A small-molecule ligand and the protein it binds are described below.
Small molecule (SMILES): Nc1ncnc2c1ncn2[C@@H]1O[C@H](COP(=O)(O)OP(=O)(O)O[C@H]2O[C@@H]([C@H](O)CO)[C@H](O)[C@@H](O)[C@H]2O)[C@@H](O)[C@H]1O

Binding-site contacts:
Ligand atom O1B contacts residue LYS230 of chain 1.L at 3.0 Å (salt-bridge).
Ligand atom O1A contacts residue THR107 of chain 1.L at 2.1 Å.
Ligand atom N6 contacts residue LEU281 of chain 1.L at 2.7 Å (h-bond).
Ligand atom O3' contacts residue GLY109 of chain 1.L at 2.8 Å.
Ligand atom C6 contacts residue LEU281 of chain 1.L at 3.5 Å (hydrophobic).
Ligand atom N1 contacts residue LEU281 of chain 1.L at 3.5 Å (h-bond).
Ligand atom O4' contacts residue PHE187 of chain 1.L at 2.4 Å.
Ligand atom C5' contacts residue PRO300 of chain 1.L at 2.9 Å (hydrophobic).
Ligand atom N7 contacts residue ARG257 of chain 1.L at 3.0 Å.
Ligand atom C8 contacts residue ARG257 of chain 1.L at 3.1 Å.
Ligand atom C1' contacts residue PRO300 of chain 1.L at 3.2 Å (hydrophobic).
Ligand atom O3' contacts residue ALA110 of chain 1.L at 2.2 Å (h-bond).
Ligand atom C4' contacts residue PHE187 of chain 1.L at 3.5 Å (hydrophobic).
Ligand atom O7' contacts residue GLU326 of chain 1.L at 2.6 Å (salt-bridge).
Ligand atom PB contacts residue LYS230 of chain 1.L at 3.3 Å.
Ligand atom O5' contacts residue PRO300 of chain 1.L at 3.1 Å (h-bond).
Ligand atom O3B contacts residue SER301 of chain 1.L at 3.0 Å.
Ligand atom C1' contacts residue SER301 of chain 1.L at 3.3 Å.
Ligand atom O3B contacts residue GLY302 of chain 1.L at 3.2 Å (h-bond).
Ligand atom O2B contacts residue THR226 of chain 1.L at 3.2 Å.
Ligand atom O2A contacts residue THR107 of chain 1.L at 3.5 Å.
Ligand atom O3A contacts residue LYS230 of chain 1.L at 2.5 Å (salt-bridge).
Ligand atom O3' contacts residue PHE187 of chain 1.L at 3.5 Å.
Ligand atom PA contacts residue THR107 of chain 1.L at 3.3 Å.
Ligand atom PB contacts residue THR226 of chain 1.L at 3.2 Å.
Ligand atom O2' contacts residue ARG257 of chain 1.L at 3.4 Å (salt-bridge).
Ligand atom C3' contacts residue ALA110 of chain 1.L at 3.5 Å (hydrophobic).
Ligand atom O1B contacts residue THR226 of chain 1.L at 2.7 Å (h-bond).
Ligand atom C5D contacts residue GLY302 of chain 1.L at 3.6 Å.
Ligand atom O1B contacts residue SER225 of chain 1.L at 2.6 Å (h-bond).
Ligand atom O3A contacts residue THR226 of chain 1.L at 3.3 Å (h-bond).
Ligand atom O2A contacts residue THR226 of chain 1.L at 3.3 Å.
Ligand atom C4 contacts residue ARG257 of chain 1.L at 3.5 Å.
Ligand atom C5 contacts residue ARG257 of chain 1.L at 3.5 Å.
Ligand atom C1' contacts residue GLY302 of chain 1.L at 3.4 Å.
Ligand atom N9 contacts residue ARG257 of chain 1.L at 3.6 Å.
Ligand atom O5D contacts residue GLY302 of chain 1.L at 3.5 Å (h-bond).
Ligand atom O6' contacts residue LYS230 of chain 1.L at 3.5 Å.
Ligand atom N1 contacts residue ARG286 of chain 1.L at 3.2 Å (salt-bridge).
Ligand atom C2 contacts residue ARG286 of chain 1.L at 3.1 Å.

Sequence of chain 1.L:
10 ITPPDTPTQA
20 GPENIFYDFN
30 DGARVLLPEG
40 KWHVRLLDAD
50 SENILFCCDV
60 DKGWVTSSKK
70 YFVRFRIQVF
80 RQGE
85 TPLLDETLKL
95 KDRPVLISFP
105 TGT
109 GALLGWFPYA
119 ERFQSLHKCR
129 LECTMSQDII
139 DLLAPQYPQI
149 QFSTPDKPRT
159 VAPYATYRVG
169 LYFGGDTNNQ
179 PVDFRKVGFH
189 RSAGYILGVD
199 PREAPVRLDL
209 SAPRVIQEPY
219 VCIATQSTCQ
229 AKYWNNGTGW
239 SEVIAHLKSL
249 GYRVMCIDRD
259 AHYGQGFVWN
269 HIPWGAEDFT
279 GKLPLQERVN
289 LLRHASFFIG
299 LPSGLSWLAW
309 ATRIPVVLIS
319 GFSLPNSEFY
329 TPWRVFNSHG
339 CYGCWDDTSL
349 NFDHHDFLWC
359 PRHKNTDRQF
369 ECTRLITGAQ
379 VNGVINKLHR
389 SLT